Binding-site contacts:
Ligand atom N contacts residue TYR171 of chain 1.C at 4.2 Å.
Ligand atom CG contacts residue TYR171 of chain 1.C at 4.2 Å (hydrophobic).
Ligand atom OXT contacts residue ASN99 of chain 1.D at 4.2 Å.
Ligand atom C contacts residue GOL1 of chain 1.DA at 3.5 Å.
Ligand atom N contacts residue GLU127 of chain 1.C at 2.7 Å (salt-bridge).
Ligand atom C contacts residue PHE184 of chain 1.C at 4.2 Å (hydrophobic).
Ligand atom CD contacts residue PRO128 of chain 1.C at 4.0 Å (hydrophobic).
Ligand atom O contacts residue ARG87 of chain 1.D at 3.2 Å (salt-bridge).
Ligand atom OXT contacts residue ARG87 of chain 1.D at 3.5 Å (salt-bridge).
Ligand atom O contacts residue GOL1 of chain 1.DA at 4.3 Å.
Ligand atom CG contacts residue GOL1 of chain 1.DA at 3.1 Å.
Ligand atom N contacts residue PHE129 of chain 1.C at 3.7 Å.
Ligand atom OXT contacts residue LEU174 of chain 1.C at 3.8 Å.
Ligand atom CG contacts residue HIS173 of chain 1.C at 4.2 Å.
Ligand atom C contacts residue LEU174 of chain 1.C at 4.4 Å (hydrophobic).
Ligand atom C contacts residue ARG87 of chain 1.D at 3.8 Å.
Ligand atom N contacts residue PRO128 of chain 1.C at 3.0 Å (h-bond).
Ligand atom C contacts residue HIS173 of chain 1.C at 4.4 Å.
Ligand atom CB contacts residue GLU127 of chain 1.C at 3.8 Å.
Ligand atom N contacts residue PHE184 of chain 1.C at 3.8 Å.
Ligand atom O contacts residue PHE129 of chain 1.C at 3.8 Å.
Ligand atom O contacts residue PHE184 of chain 1.C at 3.6 Å.
Ligand atom CD contacts residue GLU127 of chain 1.C at 3.8 Å.
Ligand atom CD contacts residue PHE184 of chain 1.C at 3.9 Å (hydrophobic).
Ligand atom CB contacts residue PHE184 of chain 1.C at 3.7 Å (hydrophobic).
Ligand atom OXT contacts residue HIS173 of chain 1.C at 3.8 Å.
Ligand atom CB contacts residue TYR171 of chain 1.C at 3.5 Å (hydrophobic).
Ligand atom CB contacts residue GOL1 of chain 1.DA at 4.4 Å.
Ligand atom OXT contacts residue GOL1 of chain 1.DA at 3.1 Å (h-bond).
Ligand atom CG contacts residue PHE184 of chain 1.C at 4.3 Å (hydrophobic).
Ligand atom CD contacts residue PHE129 of chain 1.C at 3.3 Å (hydrophobic).
Ligand atom CD contacts residue GOL1 of chain 1.DA at 4.3 Å.

Sequence of chain 1.D:
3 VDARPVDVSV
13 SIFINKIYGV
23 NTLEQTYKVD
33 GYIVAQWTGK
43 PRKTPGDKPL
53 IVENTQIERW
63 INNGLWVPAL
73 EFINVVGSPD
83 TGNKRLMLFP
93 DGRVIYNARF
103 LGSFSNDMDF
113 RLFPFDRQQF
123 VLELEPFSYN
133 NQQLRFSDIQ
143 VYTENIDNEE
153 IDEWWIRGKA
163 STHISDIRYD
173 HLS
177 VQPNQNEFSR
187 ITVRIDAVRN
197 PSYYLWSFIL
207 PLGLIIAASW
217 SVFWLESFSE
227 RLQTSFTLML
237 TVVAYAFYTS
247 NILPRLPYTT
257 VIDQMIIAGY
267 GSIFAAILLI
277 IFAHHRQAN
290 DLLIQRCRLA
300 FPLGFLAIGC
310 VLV

A protein and the small-molecule ligand that binds it are described below.
Small molecule (SMILES): NCCCC(=O)O

Sequence of chain 1.C:
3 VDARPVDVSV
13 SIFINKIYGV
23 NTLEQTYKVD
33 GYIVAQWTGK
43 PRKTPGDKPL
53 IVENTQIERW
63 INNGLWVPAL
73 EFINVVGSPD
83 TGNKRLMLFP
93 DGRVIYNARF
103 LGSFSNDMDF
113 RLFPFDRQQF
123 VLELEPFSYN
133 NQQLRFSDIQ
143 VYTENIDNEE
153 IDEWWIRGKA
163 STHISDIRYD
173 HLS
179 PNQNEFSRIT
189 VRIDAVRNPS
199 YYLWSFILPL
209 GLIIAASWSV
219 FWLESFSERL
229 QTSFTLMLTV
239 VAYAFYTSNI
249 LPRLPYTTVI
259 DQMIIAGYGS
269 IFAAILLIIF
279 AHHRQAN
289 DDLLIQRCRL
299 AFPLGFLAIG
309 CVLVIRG